Sequence of chain 1.A:
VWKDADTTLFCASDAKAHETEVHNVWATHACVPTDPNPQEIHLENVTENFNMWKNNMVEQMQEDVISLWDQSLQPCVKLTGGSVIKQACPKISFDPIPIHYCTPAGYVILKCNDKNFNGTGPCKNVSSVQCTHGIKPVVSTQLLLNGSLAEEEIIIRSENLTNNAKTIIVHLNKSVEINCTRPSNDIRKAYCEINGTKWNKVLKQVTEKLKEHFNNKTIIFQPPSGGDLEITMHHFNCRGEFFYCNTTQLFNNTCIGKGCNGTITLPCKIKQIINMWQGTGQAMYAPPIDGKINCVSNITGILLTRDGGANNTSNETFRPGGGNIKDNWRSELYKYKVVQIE

A protein and the small-molecule ligand that binds it are described below.
Small molecule (SMILES): CC(=O)N[C@@H]1[C@@H](O)[C@H](O)[C@@H](CO)O[C@H]1O

Binding-site contacts:
Ligand atom O7 contacts residue ASN173 of chain 1.A at 4.5 Å.
Ligand atom C6 contacts residue ILE154 of chain 1.A at 4.0 Å (hydrophobic).
Ligand atom C7 contacts residue GLU152 of chain 1.A at 4.4 Å.
Ligand atom O5 contacts residue GLU152 of chain 1.A at 3.7 Å.
Ligand atom C6 contacts residue GLU153 of chain 1.A at 3.8 Å.
Ligand atom C1 contacts residue GLU153 of chain 1.A at 4.0 Å.
Ligand atom C5 contacts residue GLN212 of chain 1.A at 4.3 Å.
Ligand atom C5 contacts residue GLU153 of chain 1.A at 4.3 Å.
Ligand atom N2 contacts residue ASN173 of chain 1.A at 3.0 Å (h-bond).
Ligand atom C1 contacts residue ASN173 of chain 1.A at 1.4 Å.
Ligand atom C5 contacts residue ASN173 of chain 1.A at 3.6 Å.
Ligand atom C2 contacts residue ASN173 of chain 1.A at 2.5 Å.
Ligand atom O5 contacts residue ASN173 of chain 1.A at 2.3 Å (h-bond).
Ligand atom O6 contacts residue GLU153 of chain 1.A at 3.8 Å.
Ligand atom C3 contacts residue GLN212 of chain 1.A at 4.3 Å.
Ligand atom C7 contacts residue ASN173 of chain 1.A at 3.5 Å.
Ligand atom C2 contacts residue GLU152 of chain 1.A at 3.9 Å.
Ligand atom C1 contacts residue GLN212 of chain 1.A at 4.2 Å.
Ligand atom C4 contacts residue ASN173 of chain 1.A at 4.2 Å.
Ligand atom O6 contacts residue LYS216 of chain 1.A at 3.5 Å.
Ligand atom O6 contacts residue ILE154 of chain 1.A at 3.3 Å (h-bond).
Ligand atom O5 contacts residue GLU153 of chain 1.A at 3.2 Å.
Ligand atom C8 contacts residue GLU152 of chain 1.A at 3.7 Å.
Ligand atom C8 contacts residue ASN173 of chain 1.A at 3.7 Å.
Ligand atom C1 contacts residue ILE154 of chain 1.A at 4.0 Å (hydrophobic).
Ligand atom O5 contacts residue ILE154 of chain 1.A at 3.3 Å (h-bond).
Ligand atom C5 contacts residue ILE154 of chain 1.A at 4.2 Å (hydrophobic).
Ligand atom C1 contacts residue GLU152 of chain 1.A at 3.5 Å.
Ligand atom N2 contacts residue GLU152 of chain 1.A at 4.4 Å.
Ligand atom C3 contacts residue ASN173 of chain 1.A at 3.8 Å.